Sequence of chain 1.A:
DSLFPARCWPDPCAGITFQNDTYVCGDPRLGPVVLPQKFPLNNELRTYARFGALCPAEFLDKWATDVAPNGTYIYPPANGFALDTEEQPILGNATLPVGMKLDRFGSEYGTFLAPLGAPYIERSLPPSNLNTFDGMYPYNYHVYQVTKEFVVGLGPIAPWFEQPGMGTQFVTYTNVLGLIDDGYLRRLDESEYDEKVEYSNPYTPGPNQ

A protein and the small-molecule ligand that binds it are described below.
Small molecule (SMILES): CC(=O)N[C@H]1CO[C@H](CO[C@@H]2O[C@@H](C)[C@@H](O)[C@@H](O)[C@@H]2O)[C@@H](O)[C@@H]1O

Binding-site contacts:
Ligand atom C5 contacts residue PRO94 of chain 1.A at 4.1 Å (hydrophobic).
Ligand atom C3 contacts residue ASN95 of chain 1.A at 3.8 Å.
Ligand atom C2 contacts residue ASN95 of chain 1.A at 2.5 Å.
Ligand atom O7 contacts residue ASN95 of chain 1.A at 3.9 Å.
Ligand atom C6 contacts residue ALA93 of chain 1.A at 4.0 Å (hydrophobic).
Ligand atom C4 contacts residue ASN95 of chain 1.A at 4.2 Å.
Ligand atom C6 contacts residue PRO94 of chain 1.A at 3.6 Å (hydrophobic).
Ligand atom C7 contacts residue ASN95 of chain 1.A at 3.7 Å.
Ligand atom C5 contacts residue ALA93 of chain 1.A at 4.0 Å (hydrophobic).
Ligand atom O7 contacts residue ASP91 of chain 1.A at 3.4 Å (salt-bridge).
Ligand atom C5 contacts residue ASN95 of chain 1.A at 3.7 Å.
Ligand atom C1 contacts residue ASP91 of chain 1.A at 4.2 Å.
Ligand atom O5 contacts residue ASN95 of chain 1.A at 2.3 Å (h-bond).
Ligand atom C7 contacts residue ASP91 of chain 1.A at 4.5 Å.
Ligand atom C1 contacts residue ASN95 of chain 1.A at 1.4 Å.
Ligand atom O5 contacts residue ALA93 of chain 1.A at 3.9 Å.
Ligand atom N2 contacts residue ASN95 of chain 1.A at 3.0 Å (h-bond).
Ligand atom C6 contacts residue THR42 of chain 1.A at 3.7 Å.